This protein binds this small molecule.
Small molecule (SMILES): O=C(O)C[C@@H](Cc1cccc2ccccc12)N1C(=O)c2ccc(C(=O)O)cc2C1=O

Binding-site contacts:
Ligand atom CAU contacts residue GLY317 of chain 1.B at 4.0 Å.
Ligand atom CAP contacts residue THR316 of chain 1.B at 3.5 Å.
Ligand atom CAU contacts residue THR316 of chain 1.B at 4.0 Å.
Ligand atom CAW contacts residue ALA315 of chain 1.B at 3.9 Å (hydrophobic).
Ligand atom OAF contacts residue SER209 of chain 1.B at 3.8 Å.
Ligand atom CAN contacts residue LEU290 of chain 1.B at 3.8 Å (hydrophobic).
Ligand atom OAB contacts residue GLY317 of chain 1.B at 2.7 Å (h-bond).
Ligand atom CAS contacts residue PO41 of chain 1.L at 3.4 Å.
Ligand atom CAT contacts residue GLY317 of chain 1.B at 3.7 Å.
Ligand atom CBB contacts residue ALA315 of chain 1.B at 3.7 Å (hydrophobic).
Ligand atom OAE contacts residue SER61 of chain 1.B at 2.4 Å (h-bond).
Ligand atom OAD contacts residue ALA315 of chain 1.B at 4.0 Å.
Ligand atom CAR contacts residue LEU116 of chain 1.B at 4.0 Å (hydrophobic).
Ligand atom CAT contacts residue VAL208 of chain 1.B at 3.8 Å (hydrophobic).
Ligand atom CAX contacts residue ALA315 of chain 1.B at 3.6 Å (hydrophobic).
Ligand atom CAH contacts residue ASN286 of chain 1.B at 3.9 Å.
Ligand atom CAQ contacts residue SER61 of chain 1.B at 3.3 Å.
Ligand atom CAS contacts residue ALA315 of chain 1.B at 3.3 Å (hydrophobic).
Ligand atom CAP contacts residue GLY317 of chain 1.B at 3.5 Å.
Ligand atom CAV contacts residue LEU116 of chain 1.B at 3.8 Å (hydrophobic).
Ligand atom CAS contacts residue SER61 of chain 1.B at 3.3 Å.
Ligand atom OAA contacts residue GLY314 of chain 1.B at 4.1 Å.
Ligand atom CAW contacts residue ASN149 of chain 1.B at 3.9 Å.
Ligand atom OAC contacts residue SER61 of chain 1.B at 3.8 Å.
Ligand atom CAI contacts residue GLN117 of chain 1.B at 3.6 Å.
Ligand atom OAC contacts residue ASN149 of chain 1.B at 2.8 Å (h-bond).
Ligand atom CAJ contacts residue GLN117 of chain 1.B at 3.8 Å.
Ligand atom N1 contacts residue ALA315 of chain 1.B at 3.8 Å.
Ligand atom CAQ contacts residue PO41 of chain 1.L at 3.4 Å.
Ligand atom CAK contacts residue TYR218 of chain 1.B at 3.6 Å (hydrophobic).
Ligand atom OAA contacts residue PO41 of chain 1.L at 3.3 Å (h-bond).
Ligand atom CBB contacts residue THR316 of chain 1.B at 3.9 Å.
Ligand atom CAO contacts residue TYR218 of chain 1.B at 3.6 Å (hydrophobic).
Ligand atom OAA contacts residue ALA315 of chain 1.B at 3.3 Å.
Ligand atom OAB contacts residue THR316 of chain 1.B at 3.7 Å.
Ligand atom OAE contacts residue GLY314 of chain 1.B at 3.4 Å.
Ligand atom OAF contacts residue VAL208 of chain 1.B at 3.6 Å.
Ligand atom OAE contacts residue ALA315 of chain 1.B at 2.7 Å (h-bond).
Ligand atom OAE contacts residue PO41 of chain 1.L at 3.6 Å.
Ligand atom CBA contacts residue ALA315 of chain 1.B at 3.9 Å (hydrophobic).

Sequence of chain 1.B:
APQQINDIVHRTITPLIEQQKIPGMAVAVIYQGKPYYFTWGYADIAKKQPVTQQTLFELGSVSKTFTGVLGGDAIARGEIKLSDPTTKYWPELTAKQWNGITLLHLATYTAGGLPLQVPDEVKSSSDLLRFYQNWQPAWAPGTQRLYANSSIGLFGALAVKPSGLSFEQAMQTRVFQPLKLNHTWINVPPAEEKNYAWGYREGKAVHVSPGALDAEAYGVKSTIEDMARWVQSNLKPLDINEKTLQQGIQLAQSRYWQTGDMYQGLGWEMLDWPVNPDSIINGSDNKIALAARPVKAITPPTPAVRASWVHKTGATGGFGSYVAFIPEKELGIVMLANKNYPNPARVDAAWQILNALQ